Sequence of chain 1.A:
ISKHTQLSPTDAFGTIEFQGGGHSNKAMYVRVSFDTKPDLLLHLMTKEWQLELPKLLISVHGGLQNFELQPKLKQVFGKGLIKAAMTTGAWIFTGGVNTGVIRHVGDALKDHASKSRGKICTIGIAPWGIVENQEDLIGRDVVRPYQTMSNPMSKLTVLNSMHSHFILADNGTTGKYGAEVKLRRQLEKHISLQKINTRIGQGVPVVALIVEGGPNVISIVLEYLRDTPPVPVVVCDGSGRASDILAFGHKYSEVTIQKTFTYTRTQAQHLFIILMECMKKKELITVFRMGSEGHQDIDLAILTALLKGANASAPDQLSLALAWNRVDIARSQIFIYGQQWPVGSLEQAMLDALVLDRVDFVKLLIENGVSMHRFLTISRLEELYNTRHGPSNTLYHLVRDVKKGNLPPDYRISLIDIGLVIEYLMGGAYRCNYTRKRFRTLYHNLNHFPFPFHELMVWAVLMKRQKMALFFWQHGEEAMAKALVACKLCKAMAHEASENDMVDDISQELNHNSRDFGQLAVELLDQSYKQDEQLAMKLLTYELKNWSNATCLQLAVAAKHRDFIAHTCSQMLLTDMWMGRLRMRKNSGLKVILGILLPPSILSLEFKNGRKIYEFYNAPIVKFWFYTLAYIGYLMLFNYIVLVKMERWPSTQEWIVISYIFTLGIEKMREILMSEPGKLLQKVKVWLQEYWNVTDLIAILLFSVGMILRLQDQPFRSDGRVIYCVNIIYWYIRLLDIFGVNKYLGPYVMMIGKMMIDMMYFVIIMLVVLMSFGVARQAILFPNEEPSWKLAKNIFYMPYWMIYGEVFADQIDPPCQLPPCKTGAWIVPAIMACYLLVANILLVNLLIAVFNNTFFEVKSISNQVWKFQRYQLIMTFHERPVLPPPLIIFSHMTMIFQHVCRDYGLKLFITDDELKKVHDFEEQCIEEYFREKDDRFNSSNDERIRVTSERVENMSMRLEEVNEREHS

Binding-site contacts:
Ligand atom O53 contacts residue LYS993 of chain 1.A at 3.2 Å (salt-bridge).
Ligand atom C5B contacts residue ILE988 of chain 1.A at 4.3 Å (hydrophobic).
Ligand atom O2C contacts residue TRP875 of chain 1.A at 3.9 Å.
Ligand atom C5A contacts residue TRP875 of chain 1.A at 4.2 Å (hydrophobic).
Ligand atom C8B contacts residue ILE882 of chain 1.A at 3.7 Å (hydrophobic).
Ligand atom O2 contacts residue LYS770 of chain 1.A at 3.0 Å (salt-bridge).
Ligand atom C2B contacts residue VAL991 of chain 1.A at 4.2 Å (hydrophobic).
Ligand atom O11 contacts residue SER772 of chain 1.A at 2.3 Å (h-bond).
Ligand atom O2 contacts residue ASN771 of chain 1.A at 4.0 Å.
Ligand atom P5 contacts residue LYS993 of chain 1.A at 4.0 Å.
Ligand atom O51 contacts residue LYS993 of chain 1.A at 3.5 Å.
Ligand atom O13 contacts residue SER772 of chain 1.A at 3.4 Å (h-bond).
Ligand atom C2 contacts residue ASN771 of chain 1.A at 4.5 Å.
Ligand atom C2B contacts residue ASN992 of chain 1.A at 4.0 Å.
Ligand atom C2 contacts residue LYS770 of chain 1.A at 4.3 Å.
Ligand atom C5B contacts residue PHE989 of chain 1.A at 3.5 Å (hydrophobic).
Ligand atom C3B contacts residue TRP875 of chain 1.A at 4.3 Å (hydrophobic).
Ligand atom P4 contacts residue LYS993 of chain 1.A at 4.2 Å.
Ligand atom C6A contacts residue TRP875 of chain 1.A at 4.2 Å (hydrophobic).
Ligand atom O1 contacts residue SER772 of chain 1.A at 3.9 Å.
Ligand atom C4B contacts residue ILE988 of chain 1.A at 4.0 Å (hydrophobic).
Ligand atom O12 contacts residue SER772 of chain 1.A at 4.4 Å.
Ligand atom O42 contacts residue TYR994 of chain 1.A at 3.9 Å.
Ligand atom C8B contacts residue THR878 of chain 1.A at 4.2 Å.
Ligand atom O11 contacts residue GLY773 of chain 1.A at 3.4 Å (h-bond).
Ligand atom P1 contacts residue SER772 of chain 1.A at 3.6 Å.
Ligand atom O3C contacts residue ASN992 of chain 1.A at 3.5 Å (h-bond).
Ligand atom O41 contacts residue LYS993 of chain 1.A at 3.4 Å (salt-bridge).
Ligand atom O1A contacts residue SER772 of chain 1.A at 4.5 Å.
Ligand atom C4A contacts residue TRP875 of chain 1.A at 4.2 Å (hydrophobic).
Ligand atom C1B contacts residue ASN992 of chain 1.A at 3.8 Å.
Ligand atom C6B contacts residue PHE989 of chain 1.A at 3.8 Å (hydrophobic).
Ligand atom O42 contacts residue LYS993 of chain 1.A at 4.1 Å.
Ligand atom O1B contacts residue ASN992 of chain 1.A at 3.7 Å.
Ligand atom C4B contacts residue PHE989 of chain 1.A at 3.8 Å (hydrophobic).
Ligand atom O1A contacts residue LEU774 of chain 1.A at 4.2 Å.
Ligand atom C7B contacts residue PHE989 of chain 1.A at 3.6 Å (hydrophobic).
Ligand atom C3C contacts residue ASN992 of chain 1.A at 3.4 Å.

A protein and the small-molecule ligand that binds it are described below.
Small molecule (SMILES): CCCCCCCC(=O)OC[C@H](COP(=O)(O)O[C@@H]1[C@H](O)[C@H](O)[C@@H](OP(=O)(O)O)[C@H](OP(=O)(O)O)[C@H]1O)OC(=O)CCCCCCC